Sequence of chain 1.A:
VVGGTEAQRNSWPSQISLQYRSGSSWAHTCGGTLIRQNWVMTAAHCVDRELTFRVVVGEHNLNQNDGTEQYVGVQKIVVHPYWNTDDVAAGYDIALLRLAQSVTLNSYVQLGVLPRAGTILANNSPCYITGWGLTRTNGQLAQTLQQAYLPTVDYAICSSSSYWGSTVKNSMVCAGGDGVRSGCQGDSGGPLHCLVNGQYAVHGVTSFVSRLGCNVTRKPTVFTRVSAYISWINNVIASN

Binding-site contacts:
Ligand atom C15 contacts residue SO41 of chain 1.E at 3.3 Å.
Ligand atom C2 contacts residue HIS45 of chain 1.A at 3.6 Å.
Ligand atom C12 contacts residue SO41 of chain 1.E at 3.6 Å.
Ligand atom N8 contacts residue SO41 of chain 1.E at 3.2 Å (h-bond).
Ligand atom C15 contacts residue VAL209 of chain 1.A at 3.8 Å (hydrophobic).
Ligand atom C13 contacts residue VAL209 of chain 1.A at 3.9 Å (hydrophobic).
Ligand atom C16 contacts residue SER188 of chain 1.A at 1.4 Å.
Ligand atom C15 contacts residue GLN185 of chain 1.A at 3.7 Å.
Ligand atom C11 contacts residue SER188 of chain 1.A at 2.5 Å.
Ligand atom C2 contacts residue SO41 of chain 1.E at 3.4 Å.
Ligand atom C12 contacts residue PHE208 of chain 1.A at 3.7 Å (hydrophobic).
Ligand atom C14 contacts residue SER188 of chain 1.A at 3.9 Å.
Ligand atom C14 contacts residue GLN185 of chain 1.A at 3.4 Å.
Ligand atom C9 contacts residue HIS45 of chain 1.A at 3.5 Å.
Ligand atom C12 contacts residue SER188 of chain 1.A at 3.0 Å.
Ligand atom O17 contacts residue GLN185 of chain 1.A at 3.4 Å.
Ligand atom O17 contacts residue SER188 of chain 1.A at 2.5 Å (h-bond).
Ligand atom N5 contacts residue VAL88 of chain 1.A at 3.5 Å.
Ligand atom C1 contacts residue HIS45 of chain 1.A at 3.3 Å.
Ligand atom C3 contacts residue HIS45 of chain 1.A at 3.8 Å.
Ligand atom C13 contacts residue THR206 of chain 1.A at 3.8 Å.
Ligand atom C6 contacts residue SER207 of chain 1.A at 3.2 Å.
Ligand atom C1 contacts residue SER207 of chain 1.A at 3.5 Å.
Ligand atom O10 contacts residue HIS45 of chain 1.A at 3.4 Å (h-bond).
Ligand atom N8 contacts residue SER207 of chain 1.A at 2.9 Å (h-bond).
Ligand atom C6 contacts residue HIS45 of chain 1.A at 3.5 Å.
Ligand atom C12 contacts residue SER207 of chain 1.A at 3.6 Å.
Ligand atom N8 contacts residue HIS45 of chain 1.A at 3.4 Å (h-bond).
Ligand atom N8 contacts residue SER188 of chain 1.A at 3.4 Å (h-bond).
Ligand atom C9 contacts residue SO41 of chain 1.E at 3.8 Å.
Ligand atom C6 contacts residue VAL88 of chain 1.A at 3.8 Å (hydrophobic).
Ligand atom O17 contacts residue CYS184 of chain 1.A at 3.4 Å (h-bond).
Ligand atom O10 contacts residue SER188 of chain 1.A at 3.3 Å (h-bond).
Ligand atom C9 contacts residue SER188 of chain 1.A at 2.8 Å.
Ligand atom O17 contacts residue GLY186 of chain 1.A at 2.9 Å (h-bond).
Ligand atom O17 contacts residue ASP187 of chain 1.A at 3.6 Å (salt-bridge).
Ligand atom N5 contacts residue HIS45 of chain 1.A at 3.8 Å.
Ligand atom C13 contacts residue SER188 of chain 1.A at 3.7 Å.
Ligand atom C7 contacts residue THR85 of chain 1.A at 3.5 Å.
Ligand atom C1 contacts residue SO41 of chain 1.E at 3.3 Å.

This small molecule binds to this protein.
Small molecule (SMILES): CCC(CC)(CO)C(=O)Nc1ccc(C)nc1